Binding-site contacts:
Ligand atom C1 contacts residue TRP117 of chain 1.A at 3.7 Å (hydrophobic).
Ligand atom C3 contacts residue TYR164 of chain 1.A at 3.3 Å (hydrophobic).
Ligand atom C22 contacts residue ASP116 of chain 1.A at 3.4 Å.
Ligand atom O9 contacts residue LEU280 of chain 1.A at 3.6 Å.
Ligand atom C32 contacts residue HIS305 of chain 1.A at 3.7 Å.
Ligand atom C28 contacts residue PHE48 of chain 1.A at 3.4 Å (hydrophobic).
Ligand atom O36 contacts residue ILE144 of chain 1.A at 3.4 Å.
Ligand atom C26 contacts residue PHE168 of chain 1.A at 3.8 Å (hydrophobic).
Ligand atom C3 contacts residue TYR247 of chain 1.A at 3.2 Å (hydrophobic).
Ligand atom O7 contacts residue TYR247 of chain 1.A at 2.8 Å (h-bond).
Ligand atom C30 contacts residue HIS305 of chain 1.A at 3.4 Å.
Ligand atom C20 contacts residue TYR247 of chain 1.A at 3.5 Å (hydrophobic).
Ligand atom C20 contacts residue ASP116 of chain 1.A at 3.5 Å.
Ligand atom C30 contacts residue TRP306 of chain 1.A at 3.6 Å (hydrophobic).
Ligand atom C14 contacts residue MET284 of chain 1.A at 3.5 Å (hydrophobic).
Ligand atom C29 contacts residue HIS305 of chain 1.A at 3.4 Å.
Ligand atom C31 contacts residue TRP306 of chain 1.A at 3.7 Å (hydrophobic).
Ligand atom C6 contacts residue GLN165 of chain 1.A at 3.5 Å.
Ligand atom C22 contacts residue HIS305 of chain 1.A at 3.3 Å.
Ligand atom C33 contacts residue HIS305 of chain 1.A at 3.6 Å.
Ligand atom C26 contacts residue MET200 of chain 1.A at 3.7 Å (hydrophobic).
Ligand atom C23 contacts residue TYR247 of chain 1.A at 3.5 Å (hydrophobic).
Ligand atom N2 contacts residue ASP116 of chain 1.A at 2.8 Å (salt-bridge).
Ligand atom C16 contacts residue ILE144 of chain 1.A at 3.7 Å (hydrophobic).
Ligand atom C15 contacts residue LEU280 of chain 1.A at 3.8 Å (hydrophobic).
Ligand atom C8 contacts residue ASP116 of chain 1.A at 3.1 Å.
Ligand atom O7 contacts residue TYR164 of chain 1.A at 2.6 Å (h-bond).
Ligand atom C27 contacts residue PHE48 of chain 1.A at 3.8 Å (hydrophobic).
Ligand atom N2 contacts residue TYR247 of chain 1.A at 3.5 Å (h-bond).
Ligand atom C31 contacts residue MET200 of chain 1.A at 3.8 Å (hydrophobic).
Ligand atom C25 contacts residue PHE168 of chain 1.A at 3.7 Å (hydrophobic).
Ligand atom C19 contacts residue TRP117 of chain 1.A at 3.8 Å (hydrophobic).
Ligand atom C33 contacts residue VAL279 of chain 1.A at 3.5 Å (hydrophobic).
Ligand atom C21 contacts residue TYR247 of chain 1.A at 3.2 Å (hydrophobic).
Ligand atom C24 contacts residue TYR164 of chain 1.A at 3.5 Å (hydrophobic).
Ligand atom C24 contacts residue TYR247 of chain 1.A at 3.7 Å (hydrophobic).
Ligand atom C15 contacts residue MET284 of chain 1.A at 3.8 Å (hydrophobic).
Ligand atom C25 contacts residue MET200 of chain 1.A at 3.6 Å (hydrophobic).
Ligand atom C27 contacts residue LEU189 of chain 1.A at 3.7 Å (hydrophobic).
Ligand atom C34 contacts residue HIS305 of chain 1.A at 3.4 Å.

Sequence of chain 1.A:
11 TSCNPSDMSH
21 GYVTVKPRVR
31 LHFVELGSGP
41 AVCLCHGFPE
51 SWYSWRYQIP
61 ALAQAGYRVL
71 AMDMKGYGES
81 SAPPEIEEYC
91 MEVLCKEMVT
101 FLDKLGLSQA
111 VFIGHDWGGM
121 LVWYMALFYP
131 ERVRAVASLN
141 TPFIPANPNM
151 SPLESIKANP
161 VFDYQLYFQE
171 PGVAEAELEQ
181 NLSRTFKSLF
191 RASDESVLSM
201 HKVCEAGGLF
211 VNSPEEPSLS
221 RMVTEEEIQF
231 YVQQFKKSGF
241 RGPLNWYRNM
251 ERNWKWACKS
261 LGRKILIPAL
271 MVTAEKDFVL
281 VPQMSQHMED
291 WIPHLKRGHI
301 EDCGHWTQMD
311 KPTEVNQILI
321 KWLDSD

A small-molecule ligand and the protein it binds are described below.
Small molecule (SMILES): O=C(O)CCc1ccc(OC2CCN(C(=O)NC3[C@@H](c4ccccc4)[C@H]3c3ccccc3)CC2)cc1